This small molecule binds to this protein.
Small molecule (SMILES): CC(=O)N[C@H]1[C@H](O[C@H]2[C@H](O)[C@@H](NC(C)=O)CO[C@@H]2CO)O[C@H](CO)[C@@H](O)[C@@H]1O

Sequence of chain 1.A:
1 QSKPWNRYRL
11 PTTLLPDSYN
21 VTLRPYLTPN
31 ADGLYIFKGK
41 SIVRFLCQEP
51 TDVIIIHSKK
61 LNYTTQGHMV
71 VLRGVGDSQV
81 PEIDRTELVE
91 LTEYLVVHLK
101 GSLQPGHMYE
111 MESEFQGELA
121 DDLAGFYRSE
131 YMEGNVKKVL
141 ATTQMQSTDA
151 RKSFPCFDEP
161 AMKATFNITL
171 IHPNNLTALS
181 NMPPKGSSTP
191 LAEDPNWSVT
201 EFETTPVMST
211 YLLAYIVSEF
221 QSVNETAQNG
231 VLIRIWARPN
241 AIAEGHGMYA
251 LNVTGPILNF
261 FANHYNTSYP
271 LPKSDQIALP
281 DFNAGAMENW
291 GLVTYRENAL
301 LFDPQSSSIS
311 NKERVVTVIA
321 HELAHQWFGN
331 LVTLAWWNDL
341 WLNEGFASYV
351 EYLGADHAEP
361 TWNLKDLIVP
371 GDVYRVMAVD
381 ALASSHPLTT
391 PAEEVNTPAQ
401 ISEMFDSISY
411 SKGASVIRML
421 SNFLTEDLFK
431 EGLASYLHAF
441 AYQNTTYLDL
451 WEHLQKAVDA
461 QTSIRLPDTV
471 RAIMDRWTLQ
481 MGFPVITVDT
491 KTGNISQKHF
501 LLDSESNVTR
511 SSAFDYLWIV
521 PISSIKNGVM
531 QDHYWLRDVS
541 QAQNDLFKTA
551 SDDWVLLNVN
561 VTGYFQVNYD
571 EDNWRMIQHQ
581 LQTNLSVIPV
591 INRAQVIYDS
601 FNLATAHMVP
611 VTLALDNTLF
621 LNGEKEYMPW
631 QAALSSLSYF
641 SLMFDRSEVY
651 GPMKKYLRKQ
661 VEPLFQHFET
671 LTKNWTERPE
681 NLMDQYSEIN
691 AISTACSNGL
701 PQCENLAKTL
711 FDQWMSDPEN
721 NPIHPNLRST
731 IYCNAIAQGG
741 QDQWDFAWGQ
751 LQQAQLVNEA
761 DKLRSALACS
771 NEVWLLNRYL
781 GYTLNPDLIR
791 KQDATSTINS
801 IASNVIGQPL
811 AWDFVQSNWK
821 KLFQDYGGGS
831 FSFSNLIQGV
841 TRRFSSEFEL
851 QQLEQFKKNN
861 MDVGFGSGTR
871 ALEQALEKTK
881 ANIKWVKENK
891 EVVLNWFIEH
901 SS

Binding-site contacts:
Ligand atom C4 contacts residue ASN175 of chain 1.A at 4.2 Å.
Ligand atom C1 contacts residue ASN175 of chain 1.A at 1.4 Å.
Ligand atom O7 contacts residue ASN175 of chain 1.A at 3.1 Å (h-bond).
Ligand atom C2 contacts residue GLU219 of chain 1.A at 4.5 Å.
Ligand atom C3 contacts residue ASN175 of chain 1.A at 3.8 Å.
Ligand atom O3 contacts residue LYS138 of chain 1.A at 3.8 Å.
Ligand atom C7 contacts residue ASN175 of chain 1.A at 3.1 Å.
Ligand atom N2 contacts residue ASN175 of chain 1.A at 2.8 Å (h-bond).
Ligand atom O3 contacts residue GLU219 of chain 1.A at 4.5 Å.
Ligand atom C8 contacts residue THR28 of chain 1.A at 4.2 Å.
Ligand atom C3 contacts residue LYS138 of chain 1.A at 4.4 Å.
Ligand atom C8 contacts residue ASN175 of chain 1.A at 3.8 Å.
Ligand atom C6 contacts residue VAL136 of chain 1.A at 4.5 Å (hydrophobic).
Ligand atom C5 contacts residue ASN175 of chain 1.A at 3.7 Å.
Ligand atom C8 contacts residue GLU219 of chain 1.A at 3.5 Å.
Ligand atom N2 contacts residue GLU219 of chain 1.A at 3.4 Å (salt-bridge).
Ligand atom C7 contacts residue GLU219 of chain 1.A at 4.0 Å.
Ligand atom C2 contacts residue ASN175 of chain 1.A at 2.4 Å.
Ligand atom O5 contacts residue ASN175 of chain 1.A at 2.4 Å (h-bond).
Ligand atom C3 contacts residue GLU219 of chain 1.A at 4.4 Å.